The protein below binds the small molecule below.
Small molecule (SMILES): CC1(C)S[C@@H]2[C@H](NC(=O)CCCC[C@H](NC(=O)C[NH3+])C(=O)[O-])C(=O)N2[C@H]1C(=O)[O-]

Sequence of chain 1.A:
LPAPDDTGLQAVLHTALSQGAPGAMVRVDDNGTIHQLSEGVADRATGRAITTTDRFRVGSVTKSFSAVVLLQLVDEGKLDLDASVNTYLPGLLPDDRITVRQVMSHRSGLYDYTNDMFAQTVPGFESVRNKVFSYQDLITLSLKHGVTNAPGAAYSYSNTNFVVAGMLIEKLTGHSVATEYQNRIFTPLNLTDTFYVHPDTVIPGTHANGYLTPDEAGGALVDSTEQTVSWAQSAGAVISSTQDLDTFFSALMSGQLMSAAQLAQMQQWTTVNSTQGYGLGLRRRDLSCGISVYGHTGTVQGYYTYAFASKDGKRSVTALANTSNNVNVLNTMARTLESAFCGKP

Binding-site contacts:
Ligand atom O10 contacts residue ASN161 of chain 1.A at 2.7 Å (h-bond).
Ligand atom C7 contacts residue THR301 of chain 1.A at 3.3 Å.
Ligand atom C11 contacts residue TRP233 of chain 1.A at 3.5 Å (hydrophobic).
Ligand atom N4 contacts residue SER62 of chain 1.A at 3.1 Å (h-bond).
Ligand atom O21 contacts residue THR123 of chain 1.A at 3.3 Å (h-bond).
Ligand atom C25 contacts residue ARG285 of chain 1.A at 3.7 Å.
Ligand atom O18 contacts residue ASN327 of chain 1.A at 2.8 Å (h-bond).
Ligand atom C6 contacts residue SER62 of chain 1.A at 3.2 Å.
Ligand atom C22 contacts residue THR123 of chain 1.A at 3.4 Å.
Ligand atom C16 contacts residue SER326 of chain 1.A at 3.3 Å.
Ligand atom C6 contacts residue THR301 of chain 1.A at 3.7 Å.
Ligand atom C20 contacts residue THR123 of chain 1.A at 3.5 Å.
Ligand atom C16 contacts residue ASN327 of chain 1.A at 3.8 Å.
Ligand atom C5 contacts residue SER62 of chain 1.A at 3.7 Å.
Ligand atom N23 contacts residue THR123 of chain 1.A at 2.7 Å (h-bond).
Ligand atom C7 contacts residue SER62 of chain 1.A at 2.8 Å.
Ligand atom O29 contacts residue GLY300 of chain 1.A at 3.6 Å.
Ligand atom N4 contacts residue TYR159 of chain 1.A at 3.5 Å (h-bond).
Ligand atom O17 contacts residue GLN303 of chain 1.A at 3.5 Å.
Ligand atom C5 contacts residue TYR159 of chain 1.A at 3.2 Å (hydrophobic).
Ligand atom C26 contacts residue THR299 of chain 1.A at 3.5 Å.
Ligand atom C22 contacts residue PHE120 of chain 1.A at 3.7 Å (hydrophobic).
Ligand atom C26 contacts residue ARG285 of chain 1.A at 3.7 Å.
Ligand atom O27 contacts residue THR299 of chain 1.A at 3.6 Å.
Ligand atom O27 contacts residue ARG285 of chain 1.A at 2.9 Å (salt-bridge).
Ligand atom O29 contacts residue SER62 of chain 1.A at 2.9 Å (h-bond).
Ligand atom O18 contacts residue THR301 of chain 1.A at 3.6 Å.
Ligand atom O27 contacts residue SER62 of chain 1.A at 3.5 Å.
Ligand atom O17 contacts residue SER326 of chain 1.A at 2.5 Å (h-bond).
Ligand atom O27 contacts residue HIS298 of chain 1.A at 3.5 Å.
Ligand atom O29 contacts residue THR301 of chain 1.A at 2.8 Å (h-bond).
Ligand atom N8 contacts residue THR301 of chain 1.A at 2.8 Å (h-bond).
Ligand atom O17 contacts residue LEU214 of chain 1.A at 3.5 Å.
Ligand atom C6 contacts residue TYR159 of chain 1.A at 3.5 Å (hydrophobic).
Ligand atom N23 contacts residue PHE120 of chain 1.A at 2.7 Å (h-bond).
Ligand atom O27 contacts residue FOR1 of chain 1.F at 3.5 Å.
Ligand atom O28 contacts residue THR299 of chain 1.A at 2.5 Å (h-bond).
Ligand atom O21 contacts residue PHE120 of chain 1.A at 3.4 Å.
Ligand atom O18 contacts residue SER326 of chain 1.A at 3.5 Å (h-bond).
Ligand atom C13 contacts residue PHE120 of chain 1.A at 3.6 Å (hydrophobic).